Binding-site contacts:
Ligand atom C12 contacts residue LEU73 of chain 4.B at 4.2 Å (hydrophobic).
Ligand atom C9 contacts residue LEU73 of chain 4.B at 4.1 Å (hydrophobic).
Ligand atom C11 contacts residue LEU102 of chain 4.B at 3.9 Å (hydrophobic).
Ligand atom N contacts residue GLY9 of chain 4.B at 4.2 Å.
Ligand atom C15 contacts residue MET74 of chain 4.B at 3.5 Å (hydrophobic).
Ligand atom C8 contacts residue MET74 of chain 4.B at 4.2 Å (hydrophobic).
Ligand atom C7 contacts residue ASP72 of chain 4.B at 4.2 Å.
Ligand atom C12 contacts residue GLU134 of chain 9.B at 3.7 Å.
Ligand atom C8 contacts residue HIS138 of chain 9.B at 4.2 Å.
Ligand atom O contacts residue ASN106 of chain 4.B at 3.4 Å (h-bond).
Ligand atom C contacts residue PRO8 of chain 4.B at 4.2 Å (hydrophobic).
Ligand atom O contacts residue MET74 of chain 4.B at 3.7 Å.
Ligand atom O1 contacts residue LEU73 of chain 4.B at 3.5 Å.
Ligand atom C13 contacts residue LEU73 of chain 4.B at 4.3 Å (hydrophobic).
Ligand atom C6 contacts residue ALA37 of chain 4.B at 4.1 Å (hydrophobic).
Ligand atom C13 contacts residue VAL135 of chain 9.B at 4.2 Å (hydrophobic).
Ligand atom N contacts residue THR10 of chain 4.B at 4.2 Å.
Ligand atom C7 contacts residue PHE70 of chain 4.B at 3.8 Å (hydrophobic).
Ligand atom C contacts residue MET74 of chain 4.B at 4.2 Å (hydrophobic).
Ligand atom C3 contacts residue ARG88 of chain 4.B at 4.0 Å.
Ligand atom C12 contacts residue VAL135 of chain 9.B at 3.8 Å (hydrophobic).
Ligand atom O contacts residue PRO8 of chain 4.B at 4.1 Å.
Ligand atom C13 contacts residue ASN106 of chain 4.B at 3.9 Å.
Ligand atom C5 contacts residue SER39 of chain 4.B at 4.0 Å.
Ligand atom C3 contacts residue GLY9 of chain 4.B at 4.2 Å.
Ligand atom O1 contacts residue MET74 of chain 4.B at 3.0 Å (h-bond).
Ligand atom N contacts residue ALA37 of chain 4.B at 4.2 Å.
Ligand atom C9 contacts residue MET74 of chain 4.B at 4.1 Å (hydrophobic).
Ligand atom C5 contacts residue ALA37 of chain 4.B at 3.5 Å (hydrophobic).
Ligand atom C1 contacts residue PRO8 of chain 4.B at 4.0 Å (hydrophobic).
Ligand atom C2 contacts residue ARG88 of chain 4.B at 3.5 Å.
Ligand atom C contacts residue ASN106 of chain 4.B at 3.3 Å.
Ligand atom C contacts residue ARG88 of chain 4.B at 3.5 Å.
Ligand atom C7 contacts residue MET74 of chain 4.B at 3.9 Å (hydrophobic).
Ligand atom C2 contacts residue PRO8 of chain 4.B at 4.3 Å (hydrophobic).
Ligand atom C14 contacts residue MET74 of chain 4.B at 4.3 Å (hydrophobic).
Ligand atom C contacts residue LEU102 of chain 4.B at 4.0 Å (hydrophobic).
Ligand atom C8 contacts residue ASP72 of chain 4.B at 4.0 Å.
Ligand atom C4 contacts residue GLY9 of chain 4.B at 4.3 Å.
Ligand atom C2 contacts residue LEU102 of chain 4.B at 4.1 Å (hydrophobic).

A protein and the small-molecule ligand that binds it are described below.
Small molecule (SMILES): COc1ccc2[nH]cc(CCNC(=O)C(C)(C)C)c2c1

Sequence of chain 9.B:
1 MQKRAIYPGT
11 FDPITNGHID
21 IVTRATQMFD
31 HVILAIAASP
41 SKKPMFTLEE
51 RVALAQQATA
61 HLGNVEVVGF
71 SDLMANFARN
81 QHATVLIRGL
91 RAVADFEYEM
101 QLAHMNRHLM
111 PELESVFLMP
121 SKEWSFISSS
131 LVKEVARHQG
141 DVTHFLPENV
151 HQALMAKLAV

Sequence of chain 4.B:
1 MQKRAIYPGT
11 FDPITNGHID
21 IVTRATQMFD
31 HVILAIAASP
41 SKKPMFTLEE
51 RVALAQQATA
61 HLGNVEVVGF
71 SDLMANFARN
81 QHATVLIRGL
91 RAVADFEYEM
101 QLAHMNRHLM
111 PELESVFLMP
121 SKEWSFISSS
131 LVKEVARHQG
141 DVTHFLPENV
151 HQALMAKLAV